Sequence of chain 1.CB:
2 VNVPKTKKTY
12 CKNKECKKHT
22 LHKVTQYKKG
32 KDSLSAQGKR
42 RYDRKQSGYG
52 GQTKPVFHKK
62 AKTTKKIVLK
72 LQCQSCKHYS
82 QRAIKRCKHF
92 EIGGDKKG

Binding-site contacts:
Ligand atom C12 contacts residue PRO56 of chain 1.CB at 4.1 Å (hydrophobic).
Ligand atom O2 contacts residue PRO56 of chain 1.CB at 4.1 Å.
Ligand atom C13 contacts residue PRO56 of chain 1.CB at 3.7 Å (hydrophobic).
Ligand atom O2 contacts residue LYS55 of chain 1.CB at 3.5 Å.
Ligand atom C12 contacts residue LYS55 of chain 1.CB at 4.5 Å.

This protein binds this small molecule.
Small molecule (SMILES): C[C@@H]1C[C@@H]([C@H](O)CC2CC(=O)NC(=O)C2)C(=O)[C@@H](C)C1